Sequence of chain 1.D:
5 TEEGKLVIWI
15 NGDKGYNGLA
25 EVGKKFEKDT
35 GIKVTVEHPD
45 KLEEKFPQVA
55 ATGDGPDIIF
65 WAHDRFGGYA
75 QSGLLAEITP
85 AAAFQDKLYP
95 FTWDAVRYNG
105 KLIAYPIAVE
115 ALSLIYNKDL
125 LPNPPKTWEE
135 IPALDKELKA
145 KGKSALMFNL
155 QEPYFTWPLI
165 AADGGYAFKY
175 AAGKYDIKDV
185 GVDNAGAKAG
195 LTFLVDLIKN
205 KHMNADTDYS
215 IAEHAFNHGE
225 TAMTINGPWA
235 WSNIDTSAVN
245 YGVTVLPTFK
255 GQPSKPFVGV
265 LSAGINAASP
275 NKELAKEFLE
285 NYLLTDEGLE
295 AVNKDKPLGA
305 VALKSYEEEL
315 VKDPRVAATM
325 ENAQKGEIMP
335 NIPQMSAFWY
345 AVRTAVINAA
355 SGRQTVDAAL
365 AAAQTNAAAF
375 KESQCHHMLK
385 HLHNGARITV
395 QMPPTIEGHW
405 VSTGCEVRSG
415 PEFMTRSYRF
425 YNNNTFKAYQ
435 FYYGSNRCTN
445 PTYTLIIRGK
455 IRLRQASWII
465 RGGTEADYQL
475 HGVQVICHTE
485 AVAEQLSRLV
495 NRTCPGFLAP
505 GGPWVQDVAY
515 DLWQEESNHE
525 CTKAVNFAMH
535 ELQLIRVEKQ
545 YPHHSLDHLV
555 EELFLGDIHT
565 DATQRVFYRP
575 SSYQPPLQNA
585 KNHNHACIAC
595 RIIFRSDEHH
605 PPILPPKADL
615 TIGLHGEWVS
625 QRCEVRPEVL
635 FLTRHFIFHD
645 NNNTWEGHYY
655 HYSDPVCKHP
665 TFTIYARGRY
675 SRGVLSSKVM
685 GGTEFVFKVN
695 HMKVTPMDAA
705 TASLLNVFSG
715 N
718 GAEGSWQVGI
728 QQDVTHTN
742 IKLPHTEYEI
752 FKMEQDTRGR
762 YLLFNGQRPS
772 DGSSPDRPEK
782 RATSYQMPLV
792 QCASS

Binding-site contacts:
Ligand atom C2 contacts residue PHE95 of chain 1.D at 4.4 Å (hydrophobic).
Ligand atom S11 contacts residue GLN328 of chain 1.D at 4.0 Å.
Ligand atom C2 contacts residue TYR93 of chain 1.D at 4.0 Å (hydrophobic).
Ligand atom C12 contacts residue GLN328 of chain 1.D at 3.6 Å.
Ligand atom C1 contacts residue PHE95 of chain 1.D at 4.1 Å (hydrophobic).
Ligand atom O15 contacts residue ILE332 of chain 1.D at 4.0 Å.
Ligand atom C17 contacts residue PHE95 of chain 1.D at 4.3 Å (hydrophobic).
Ligand atom C1 contacts residue TYR93 of chain 1.D at 4.3 Å (hydrophobic).
Ligand atom C4 contacts residue PHE95 of chain 1.D at 4.1 Å (hydrophobic).
Ligand atom C6 contacts residue PRO94 of chain 1.D at 3.5 Å (hydrophobic).
Ligand atom O15 contacts residue GLN328 of chain 1.D at 4.3 Å.
Ligand atom O15 contacts residue ALA327 of chain 1.D at 3.6 Å.
Ligand atom C10 contacts residue GLN328 of chain 1.D at 4.0 Å.
Ligand atom O16 contacts residue ALA327 of chain 1.D at 3.2 Å (h-bond).
Ligand atom O16 contacts residue GLN328 of chain 1.D at 3.1 Å (h-bond).
Ligand atom C1 contacts residue PRO94 of chain 1.D at 3.2 Å (hydrophobic).
Ligand atom C3 contacts residue PHE95 of chain 1.D at 4.3 Å (hydrophobic).
Ligand atom C10 contacts residue PHE95 of chain 1.D at 4.0 Å (hydrophobic).
Ligand atom O14 contacts residue PHE95 of chain 1.D at 4.3 Å.
Ligand atom S11 contacts residue ALA327 of chain 1.D at 3.7 Å.
Ligand atom S11 contacts residue ILE332 of chain 1.D at 4.2 Å.
Ligand atom C6 contacts residue PHE95 of chain 1.D at 3.4 Å (hydrophobic).
Ligand atom C2 contacts residue PRO94 of chain 1.D at 4.2 Å (hydrophobic).
Ligand atom C13 contacts residue PHE95 of chain 1.D at 3.5 Å (hydrophobic).
Ligand atom O14 contacts residue ILE332 of chain 1.D at 3.2 Å.
Ligand atom O14 contacts residue VAL262 of chain 1.D at 3.9 Å.
Ligand atom C5 contacts residue PHE95 of chain 1.D at 3.6 Å (hydrophobic).
Ligand atom O14 contacts residue ALA327 of chain 1.D at 4.1 Å.
Ligand atom C9 contacts residue GLN328 of chain 1.D at 3.4 Å.
Ligand atom C17 contacts residue GLN328 of chain 1.D at 3.2 Å.
Ligand atom N8 contacts residue GLN328 of chain 1.D at 4.3 Å.

This small molecule binds to this protein.
Small molecule (SMILES): C[N+](C)(CCCS(=O)(=O)[O-])Cc1ccccc1